Binding-site contacts:
Ligand atom N25 contacts residue GLU82 of chain 1.A at 3.6 Å.
Ligand atom C26 contacts residue PHE81 of chain 1.A at 3.8 Å (hydrophobic).
Ligand atom C23 contacts residue LEU135 of chain 1.A at 3.6 Å (hydrophobic).
Ligand atom C17 contacts residue GLU85 of chain 1.A at 3.4 Å.
Ligand atom C11 contacts residue HIS86 of chain 1.A at 3.6 Å.
Ligand atom C1 contacts residue ILE15 of chain 1.A at 3.7 Å (hydrophobic).
Ligand atom C17 contacts residue GLY87 of chain 1.A at 3.6 Å.
Ligand atom C17 contacts residue PHE83 of chain 1.A at 3.5 Å (hydrophobic).
Ligand atom C30 contacts residue SER145 of chain 1.A at 3.6 Å.
Ligand atom C4 contacts residue PHE83 of chain 1.A at 3.8 Å (hydrophobic).
Ligand atom C16 contacts residue PHE83 of chain 1.A at 3.8 Å (hydrophobic).
Ligand atom C3 contacts residue PHE83 of chain 1.A at 3.9 Å (hydrophobic).
Ligand atom C17 contacts residue MET84 of chain 1.A at 3.0 Å (hydrophobic).
Ligand atom N25 contacts residue MET84 of chain 1.A at 3.0 Å (h-bond).
Ligand atom C9 contacts residue HIS86 of chain 1.A at 3.9 Å.
Ligand atom C23 contacts residue GLU82 of chain 1.A at 3.6 Å.
Ligand atom C19 contacts residue ILE15 of chain 1.A at 3.8 Å (hydrophobic).
Ligand atom N18 contacts residue MET84 of chain 1.A at 2.9 Å (h-bond).
Ligand atom C26 contacts residue VAL65 of chain 1.A at 3.7 Å (hydrophobic).
Ligand atom O20 contacts residue ILE15 of chain 1.A at 3.7 Å.
Ligand atom N18 contacts residue PHE83 of chain 1.A at 3.8 Å.
Ligand atom C5 contacts residue GLU85 of chain 1.A at 3.9 Å.
Ligand atom C2 contacts residue ILE15 of chain 1.A at 3.9 Å (hydrophobic).
Ligand atom N24 contacts residue MET84 of chain 1.A at 3.5 Å (h-bond).
Ligand atom C16 contacts residue MET84 of chain 1.A at 3.3 Å (hydrophobic).
Ligand atom C26 contacts residue LEU135 of chain 1.A at 3.8 Å (hydrophobic).
Ligand atom C31 contacts residue PHE81 of chain 1.A at 3.8 Å (hydrophobic).
Ligand atom C30 contacts residue ASP146 of chain 1.A at 3.7 Å.
Ligand atom C28 contacts residue SER145 of chain 1.A at 3.9 Å.
Ligand atom N25 contacts residue PHE83 of chain 1.A at 3.8 Å.
Ligand atom C7 contacts residue GLU85 of chain 1.A at 3.1 Å.
Ligand atom C16 contacts residue GLY87 of chain 1.A at 3.7 Å.
Ligand atom N25 contacts residue ALA35 of chain 1.A at 3.7 Å.
Ligand atom C4 contacts residue GLU85 of chain 1.A at 3.7 Å.
Ligand atom N13 contacts residue GLU85 of chain 1.A at 3.5 Å (salt-bridge).
Ligand atom N24 contacts residue GLU82 of chain 1.A at 2.7 Å (salt-bridge).
Ligand atom C23 contacts residue ALA35 of chain 1.A at 3.7 Å (hydrophobic).
Ligand atom N24 contacts residue ALA35 of chain 1.A at 3.5 Å.
Ligand atom C6 contacts residue LEU25 of chain 1.A at 3.8 Å (hydrophobic).
Ligand atom C3 contacts residue GLU85 of chain 1.A at 3.9 Å.

Sequence of chain 1.A:
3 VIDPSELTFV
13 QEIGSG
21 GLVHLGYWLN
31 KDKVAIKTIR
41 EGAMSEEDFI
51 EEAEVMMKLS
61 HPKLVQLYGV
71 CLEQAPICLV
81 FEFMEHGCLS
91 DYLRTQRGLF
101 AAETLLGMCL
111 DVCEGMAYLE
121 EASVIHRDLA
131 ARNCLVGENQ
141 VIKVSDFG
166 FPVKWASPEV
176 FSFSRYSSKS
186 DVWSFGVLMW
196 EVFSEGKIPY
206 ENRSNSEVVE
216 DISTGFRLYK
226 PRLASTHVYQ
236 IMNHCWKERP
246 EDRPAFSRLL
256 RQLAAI

This protein binds this small molecule.
Small molecule (SMILES): CN(C)CC[C@@H](c1ccccc1)n1cc(NC(=O)c2n[nH]c3c2CCC(C)(C)C3)cn1